Binding-site contacts:
Ligand atom O1P contacts residue GLY366 of chain 1.A at 3.1 Å (h-bond).
Ligand atom C4' contacts residue ASP364 of chain 1.A at 3.5 Å.
Ligand atom O2' contacts residue MOA1 of chain 1.E at 3.6 Å.
Ligand atom O3P contacts residue SER388 of chain 1.A at 2.9 Å (h-bond).
Ligand atom O6 contacts residue GLY415 of chain 1.A at 2.6 Å (h-bond).
Ligand atom O2' contacts residue ARG322 of chain 1.A at 3.5 Å (salt-bridge).
Ligand atom C2 contacts residue MOA1 of chain 1.E at 3.2 Å.
Ligand atom O2' contacts residue ASP364 of chain 1.A at 2.8 Å (salt-bridge).
Ligand atom C6 contacts residue MOA1 of chain 1.E at 3.4 Å.
Ligand atom O4' contacts residue GLY328 of chain 1.A at 3.6 Å.
Ligand atom O1P contacts residue SER329 of chain 1.A at 2.9 Å (h-bond).
Ligand atom O3' contacts residue SER68 of chain 1.A at 2.7 Å (h-bond).
Ligand atom N1 contacts residue CYS331 of chain 1.A at 2.7 Å (h-bond).
Ligand atom O3' contacts residue ASP364 of chain 1.A at 2.5 Å (salt-bridge).
Ligand atom O3P contacts residue SER329 of chain 1.A at 2.8 Å (h-bond).
Ligand atom C5 contacts residue MOA1 of chain 1.E at 3.6 Å.
Ligand atom O6 contacts residue GLY413 of chain 1.A at 3.4 Å.
Ligand atom O6 contacts residue MOA1 of chain 1.E at 3.5 Å.
Ligand atom P contacts residue SER329 of chain 1.A at 3.6 Å.
Ligand atom N7 contacts residue MET414 of chain 1.A at 2.9 Å (h-bond).
Ligand atom N3 contacts residue MOA1 of chain 1.E at 3.4 Å.
Ligand atom C2 contacts residue CYS331 of chain 1.A at 1.8 Å (hydrophobic).
Ligand atom N3 contacts residue CYS331 of chain 1.A at 2.7 Å (h-bond).
Ligand atom O3' contacts residue ARG322 of chain 1.A at 3.1 Å (salt-bridge).
Ligand atom N1 contacts residue GLN441 of chain 1.A at 2.9 Å (h-bond).
Ligand atom O2P contacts residue MET386 of chain 1.A at 3.6 Å.
Ligand atom C8 contacts residue MET70 of chain 1.A at 3.5 Å (hydrophobic).
Ligand atom O1P contacts residue GLY328 of chain 1.A at 3.3 Å.
Ligand atom O2P contacts residue GLY387 of chain 1.A at 2.8 Å (h-bond).
Ligand atom C6 contacts residue GLY415 of chain 1.A at 3.6 Å.
Ligand atom O3P contacts residue TYR411 of chain 1.A at 2.8 Å (h-bond).
Ligand atom O3P contacts residue GLY387 of chain 1.A at 3.6 Å.
Ligand atom C3' contacts residue ASP364 of chain 1.A at 3.5 Å.
Ligand atom O6 contacts residue MET414 of chain 1.A at 3.3 Å (h-bond).
Ligand atom C5' contacts residue TYR411 of chain 1.A at 3.4 Å (hydrophobic).
Ligand atom C2' contacts residue ARG322 of chain 1.A at 3.4 Å.
Ligand atom N1 contacts residue MOA1 of chain 1.E at 3.1 Å (h-bond).
Ligand atom C3' contacts residue SER68 of chain 1.A at 3.2 Å.
Ligand atom O5' contacts residue GLY328 of chain 1.A at 3.1 Å.
Ligand atom O6 contacts residue GLY442 of chain 1.A at 3.0 Å.

Sequence of chain 1.A:
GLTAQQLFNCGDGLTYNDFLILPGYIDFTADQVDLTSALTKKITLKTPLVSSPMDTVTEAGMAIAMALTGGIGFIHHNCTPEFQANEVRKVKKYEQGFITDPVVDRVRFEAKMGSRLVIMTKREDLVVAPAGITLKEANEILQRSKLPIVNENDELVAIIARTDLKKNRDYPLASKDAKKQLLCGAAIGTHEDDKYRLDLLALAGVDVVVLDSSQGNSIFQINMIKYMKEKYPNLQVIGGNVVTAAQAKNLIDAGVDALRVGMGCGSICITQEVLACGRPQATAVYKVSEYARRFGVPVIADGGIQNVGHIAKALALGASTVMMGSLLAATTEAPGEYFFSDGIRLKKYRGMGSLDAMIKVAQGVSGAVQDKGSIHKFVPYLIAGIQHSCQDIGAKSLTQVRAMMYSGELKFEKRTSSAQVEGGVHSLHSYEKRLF

Sequence of chain 3.A:
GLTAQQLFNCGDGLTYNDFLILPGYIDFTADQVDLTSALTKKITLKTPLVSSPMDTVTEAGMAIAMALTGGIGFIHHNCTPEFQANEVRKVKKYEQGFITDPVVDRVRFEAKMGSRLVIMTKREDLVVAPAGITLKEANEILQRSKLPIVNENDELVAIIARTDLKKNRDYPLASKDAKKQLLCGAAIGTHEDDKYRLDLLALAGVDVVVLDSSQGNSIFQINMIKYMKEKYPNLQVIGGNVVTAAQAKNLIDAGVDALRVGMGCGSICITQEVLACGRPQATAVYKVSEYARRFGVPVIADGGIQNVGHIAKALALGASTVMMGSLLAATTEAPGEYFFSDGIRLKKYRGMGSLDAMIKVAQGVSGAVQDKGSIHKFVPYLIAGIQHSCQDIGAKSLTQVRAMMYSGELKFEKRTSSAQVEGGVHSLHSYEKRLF

A small-molecule ligand and the protein it binds are described below.
Small molecule (SMILES): O=c1[nH]cnc2c1ncn2[C@@H]1O[C@H](COP(=O)(O)O)[C@@H](O)[C@H]1O